Binding-site contacts:
Ligand atom C3 contacts residue ALA218 of chain 1.B at 3.8 Å (hydrophobic).
Ligand atom C3 contacts residue LEU448 of chain 1.B at 3.9 Å (hydrophobic).
Ligand atom C2 contacts residue VAL221 of chain 1.B at 4.3 Å (hydrophobic).
Ligand atom O2' contacts residue SER398 of chain 1.B at 2.6 Å (h-bond).
Ligand atom C5 contacts residue MET451 of chain 1.B at 4.3 Å (hydrophobic).
Ligand atom C5 contacts residue LEU397 of chain 1.B at 3.8 Å (hydrophobic).
Ligand atom O2 contacts residue LEU448 of chain 1.B at 3.1 Å.
Ligand atom C3 contacts residue ALA217 of chain 1.B at 4.1 Å (hydrophobic).
Ligand atom C4 contacts residue ALA218 of chain 1.B at 3.9 Å (hydrophobic).
Ligand atom C4 contacts residue PHE137 of chain 1.B at 4.3 Å (hydrophobic).
Ligand atom O2 contacts residue ALA138 of chain 1.B at 3.6 Å.
Ligand atom O2' contacts residue LEU397 of chain 1.B at 4.0 Å.
Ligand atom C3 contacts residue ALA138 of chain 1.B at 4.5 Å (hydrophobic).
Ligand atom C2 contacts residue LEU448 of chain 1.B at 3.7 Å (hydrophobic).
Ligand atom O1' contacts residue GLN97 of chain 1.B at 4.5 Å.
Ligand atom C3 contacts residue VAL221 of chain 1.B at 3.8 Å (hydrophobic).
Ligand atom O2' contacts residue SER396 of chain 1.B at 3.6 Å (h-bond).
Ligand atom O2' contacts residue ARG399 of chain 1.B at 4.5 Å.
Ligand atom C5 contacts residue PHE137 of chain 1.B at 3.8 Å (hydrophobic).
Ligand atom C1' contacts residue SER398 of chain 1.B at 3.4 Å.
Ligand atom C2 contacts residue ALA138 of chain 1.B at 4.1 Å (hydrophobic).
Ligand atom C6 contacts residue LEU397 of chain 1.B at 3.5 Å (hydrophobic).
Ligand atom C1' contacts residue SER396 of chain 1.B at 4.4 Å.
Ligand atom C6 contacts residue MET451 of chain 1.B at 4.5 Å (hydrophobic).
Ligand atom C4 contacts residue ALA217 of chain 1.B at 4.1 Å (hydrophobic).
Ligand atom C4 contacts residue THR214 of chain 1.B at 4.1 Å.
Ligand atom C1 contacts residue PHE137 of chain 1.B at 4.1 Å (hydrophobic).
Ligand atom O1' contacts residue PHE101 of chain 1.B at 4.0 Å.
Ligand atom O1' contacts residue SER398 of chain 1.B at 3.7 Å.
Ligand atom O2 contacts residue VAL221 of chain 1.B at 3.5 Å.
Ligand atom C6 contacts residue PHE137 of chain 1.B at 3.6 Å (hydrophobic).

A protein and the small-molecule ligand that binds it are described below.
Small molecule (SMILES): O=C(O)c1ccccc1O

Sequence of chain 1.B:
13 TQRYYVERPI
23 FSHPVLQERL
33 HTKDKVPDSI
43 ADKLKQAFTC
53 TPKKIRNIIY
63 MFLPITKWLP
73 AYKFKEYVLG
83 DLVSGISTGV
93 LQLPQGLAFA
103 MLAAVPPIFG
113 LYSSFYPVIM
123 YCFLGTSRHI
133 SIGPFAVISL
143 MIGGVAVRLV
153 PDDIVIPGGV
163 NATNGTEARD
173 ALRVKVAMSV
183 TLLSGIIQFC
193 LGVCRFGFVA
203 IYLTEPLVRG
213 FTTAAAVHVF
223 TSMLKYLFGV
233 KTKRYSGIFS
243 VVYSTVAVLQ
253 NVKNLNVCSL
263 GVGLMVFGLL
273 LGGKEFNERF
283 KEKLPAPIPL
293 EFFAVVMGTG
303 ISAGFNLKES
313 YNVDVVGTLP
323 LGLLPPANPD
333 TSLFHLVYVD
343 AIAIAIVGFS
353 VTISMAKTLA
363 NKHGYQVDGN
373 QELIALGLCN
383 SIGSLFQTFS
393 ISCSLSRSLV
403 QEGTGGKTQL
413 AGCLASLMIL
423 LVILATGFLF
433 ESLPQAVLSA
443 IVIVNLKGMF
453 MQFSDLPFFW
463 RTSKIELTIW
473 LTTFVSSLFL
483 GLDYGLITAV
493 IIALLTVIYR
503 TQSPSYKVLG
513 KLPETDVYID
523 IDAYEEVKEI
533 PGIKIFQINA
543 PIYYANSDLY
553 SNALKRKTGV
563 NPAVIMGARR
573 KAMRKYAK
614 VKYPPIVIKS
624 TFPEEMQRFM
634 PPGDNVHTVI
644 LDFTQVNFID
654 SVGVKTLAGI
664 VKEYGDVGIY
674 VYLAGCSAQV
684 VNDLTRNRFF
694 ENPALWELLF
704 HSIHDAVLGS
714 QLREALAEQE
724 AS